Sequence of chain 1.A:
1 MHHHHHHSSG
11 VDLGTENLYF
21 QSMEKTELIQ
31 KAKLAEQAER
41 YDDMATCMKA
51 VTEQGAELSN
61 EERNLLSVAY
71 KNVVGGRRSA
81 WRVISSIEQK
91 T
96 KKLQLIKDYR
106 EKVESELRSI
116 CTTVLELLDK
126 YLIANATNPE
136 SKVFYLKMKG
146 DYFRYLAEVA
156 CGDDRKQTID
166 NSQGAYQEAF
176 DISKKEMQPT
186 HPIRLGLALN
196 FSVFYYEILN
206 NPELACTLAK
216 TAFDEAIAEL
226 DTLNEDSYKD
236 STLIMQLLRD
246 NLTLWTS

Binding-site contacts:
Ligand atom P contacts residue TYR150 of chain 1.A at 3.6 Å.
Ligand atom CA contacts residue LEU194 of chain 1.A at 3.7 Å (hydrophobic).
Ligand atom CG contacts residue TRP250 of chain 1.A at 3.8 Å (hydrophobic).
Ligand atom C contacts residue ASN195 of chain 1.A at 3.5 Å.
Ligand atom O1P contacts residue TYR150 of chain 1.A at 3.6 Å.
Ligand atom CZ contacts residue LEU242 of chain 1.A at 3.8 Å (hydrophobic).
Ligand atom O contacts residue VAL198 of chain 1.A at 3.6 Å.
Ligand atom CA contacts residue ASN195 of chain 1.A at 3.5 Å.
Ligand atom O2P contacts residue ASN195 of chain 1.A at 3.8 Å.
Ligand atom NH1 contacts residue LEU242 of chain 1.A at 3.5 Å.
Ligand atom NE2 contacts residue GLU202 of chain 1.A at 3.6 Å (salt-bridge).
Ligand atom O contacts residue LYS71 of chain 1.A at 2.8 Å (salt-bridge).
Ligand atom NE2 contacts residue TYR201 of chain 1.A at 3.7 Å.
Ligand atom O contacts residue LEU194 of chain 1.A at 3.7 Å.
Ligand atom C contacts residue ASN246 of chain 1.A at 3.8 Å.
Ligand atom CB contacts residue ASN195 of chain 1.A at 3.3 Å.
Ligand atom CB contacts residue ASN195 of chain 1.A at 3.2 Å.
Ligand atom N contacts residue ASN195 of chain 1.A at 2.6 Å (h-bond).
Ligand atom CB contacts residue GLY191 of chain 1.A at 3.9 Å.
Ligand atom N contacts residue LEU194 of chain 1.A at 3.3 Å.
Ligand atom P contacts residue ARG78 of chain 1.A at 4.0 Å.
Ligand atom O1P contacts residue ARG149 of chain 1.A at 2.8 Å (salt-bridge).
Ligand atom CD contacts residue GLU202 of chain 1.A at 3.5 Å.
Ligand atom O1P contacts residue ARG78 of chain 1.A at 3.2 Å (salt-bridge).
Ligand atom O3P contacts residue TYR150 of chain 1.A at 3.7 Å.
Ligand atom O2P contacts residue TYR150 of chain 1.A at 2.7 Å (h-bond).
Ligand atom CA contacts residue ASN246 of chain 1.A at 3.6 Å.
Ligand atom C contacts residue LEU194 of chain 1.A at 3.6 Å (hydrophobic).
Ligand atom C contacts residue LYS71 of chain 1.A at 3.7 Å.
Ligand atom O3P contacts residue ARG78 of chain 1.A at 2.9 Å (salt-bridge).
Ligand atom CA contacts residue LYS71 of chain 1.A at 3.9 Å.
Ligand atom N contacts residue ASN246 of chain 1.A at 3.1 Å (h-bond).
Ligand atom O contacts residue LEU249 of chain 1.A at 3.6 Å.
Ligand atom CB contacts residue LYS142 of chain 1.A at 3.9 Å.
Ligand atom CD contacts residue LEU242 of chain 1.A at 3.8 Å (hydrophobic).
Ligand atom OE1 contacts residue GLU202 of chain 1.A at 2.6 Å (salt-bridge).
Ligand atom O2P contacts residue ARG149 of chain 1.A at 3.4 Å (salt-bridge).
Ligand atom O contacts residue ASN246 of chain 1.A at 3.0 Å (h-bond).
Ligand atom P contacts residue ARG149 of chain 1.A at 3.8 Å.
Ligand atom CA contacts residue ASN195 of chain 1.A at 3.4 Å.

The protein below binds the small molecule below.
Small molecule (SMILES): C[C@H](N)C(=O)N[C@@H](CCC(N)=O)C(=O)N[C@@H](CCCN=C(N)N)C(=O)N[C@@H](COP(=O)(O)O)C(=O)N[C@@H](C)C(=O)N1CCC[C@H]1C(=O)O